Binding-site contacts:
Ligand atom C5 contacts residue TYR54 of chain 1.H at 3.7 Å (hydrophobic).
Ligand atom O6 contacts residue GLY104 of chain 1.H at 2.8 Å (h-bond).
Ligand atom C5 contacts residue ASN301 of chain 1.A at 3.6 Å.
Ligand atom C6 contacts residue ASP55 of chain 1.H at 3.2 Å.
Ligand atom C1 contacts residue GLY104 of chain 1.H at 3.6 Å.
Ligand atom C7 contacts residue VAL313 of chain 1.A at 3.8 Å (hydrophobic).
Ligand atom O5 contacts residue TYR54 of chain 1.H at 3.0 Å (h-bond).
Ligand atom O6 contacts residue THR58 of chain 1.H at 3.1 Å (h-bond).
Ligand atom O3 contacts residue THR74 of chain 1.H at 3.5 Å (h-bond).
Ligand atom C6 contacts residue THR72 of chain 1.H at 3.7 Å.
Ligand atom C7 contacts residue ASN301 of chain 1.A at 3.0 Å.
Ligand atom O5 contacts residue GLY104 of chain 1.H at 3.1 Å (h-bond).
Ligand atom C1 contacts residue ASN301 of chain 1.A at 1.4 Å.
Ligand atom O7 contacts residue ASP55 of chain 1.H at 2.5 Å (salt-bridge).
Ligand atom C4 contacts residue THR74 of chain 1.H at 3.4 Å.
Ligand atom O5 contacts residue ASN301 of chain 1.A at 2.3 Å (h-bond).
Ligand atom C2 contacts residue ASN301 of chain 1.A at 2.5 Å.
Ligand atom C6 contacts residue GLY56 of chain 1.H at 3.2 Å.
Ligand atom O4 contacts residue GLN57 of chain 1.H at 3.8 Å.
Ligand atom C3 contacts residue ASN301 of chain 1.A at 3.8 Å.
Ligand atom C6 contacts residue GLN57 of chain 1.H at 3.8 Å.
Ligand atom C5 contacts residue GLN57 of chain 1.H at 3.7 Å.
Ligand atom O2 contacts residue GLN57 of chain 1.H at 3.6 Å.
Ligand atom C1 contacts residue ASP55 of chain 1.H at 3.5 Å.
Ligand atom C6 contacts residue THR58 of chain 1.H at 3.2 Å.
Ligand atom O6 contacts residue TYR54 of chain 1.H at 3.0 Å (h-bond).
Ligand atom O6 contacts residue GLY56 of chain 1.H at 3.4 Å.
Ligand atom C6 contacts residue GLY104 of chain 1.H at 3.4 Å.
Ligand atom N2 contacts residue VAL313 of chain 1.A at 3.7 Å.
Ligand atom C8 contacts residue VAL313 of chain 1.A at 3.6 Å (hydrophobic).
Ligand atom C7 contacts residue ASP55 of chain 1.H at 3.7 Å.
Ligand atom O6 contacts residue THR72 of chain 1.H at 2.8 Å (h-bond).
Ligand atom O7 contacts residue ASN301 of chain 1.A at 2.8 Å (h-bond).
Ligand atom C5 contacts residue ASP55 of chain 1.H at 3.8 Å.
Ligand atom O4 contacts residue THR74 of chain 1.H at 2.6 Å (h-bond).
Ligand atom N2 contacts residue ASN301 of chain 1.A at 2.9 Å (h-bond).
Ligand atom C1 contacts residue TYR54 of chain 1.H at 3.8 Å (hydrophobic).
Ligand atom C6 contacts residue TYR54 of chain 1.H at 3.1 Å (hydrophobic).
Ligand atom C8 contacts residue SER61 of chain 1.A at 3.8 Å.
Ligand atom O5 contacts residue ASP55 of chain 1.H at 3.6 Å.

Sequence of chain 1.H:
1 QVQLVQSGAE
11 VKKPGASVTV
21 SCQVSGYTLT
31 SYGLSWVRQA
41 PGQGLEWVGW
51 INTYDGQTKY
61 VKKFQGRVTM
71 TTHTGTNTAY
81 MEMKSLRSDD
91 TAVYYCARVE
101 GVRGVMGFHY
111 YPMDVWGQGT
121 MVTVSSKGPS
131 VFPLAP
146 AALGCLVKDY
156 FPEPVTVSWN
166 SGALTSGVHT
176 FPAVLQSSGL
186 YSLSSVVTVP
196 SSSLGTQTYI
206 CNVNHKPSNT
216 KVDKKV

Sequence of chain 1.A:
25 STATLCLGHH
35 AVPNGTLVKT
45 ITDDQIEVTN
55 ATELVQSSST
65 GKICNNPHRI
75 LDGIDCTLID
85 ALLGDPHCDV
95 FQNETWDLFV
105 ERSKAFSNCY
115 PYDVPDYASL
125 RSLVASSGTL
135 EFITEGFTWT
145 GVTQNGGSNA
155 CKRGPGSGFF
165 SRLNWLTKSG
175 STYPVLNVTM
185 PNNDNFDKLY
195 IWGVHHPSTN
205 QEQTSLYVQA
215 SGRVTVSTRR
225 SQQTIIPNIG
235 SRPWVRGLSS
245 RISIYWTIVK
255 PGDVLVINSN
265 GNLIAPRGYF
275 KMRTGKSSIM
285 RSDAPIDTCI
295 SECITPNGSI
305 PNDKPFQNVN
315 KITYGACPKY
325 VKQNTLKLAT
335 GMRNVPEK

The protein below binds the small molecule below.
Small molecule (SMILES): CC(=O)N[C@H]1[C@H](O[C@H]2[C@H](O)[C@@H](NC(C)=O)CO[C@@H]2CO)O[C@H](CO)[C@@H](O[C@@H]2O[C@H](CO[C@H]3O[C@H](CO[C@H]4O[C@H](CO)[C@@H](O)[C@H](O)[C@@H]4O[C@H]4O[C@H](CO)[C@@H](O)[C@H](O)[C@@H]4O)[C@@H](O)[C@H](O[C@H]4O[C@H](CO)[C@@H](O)[C@H](O)[C@@H]4O)[C@@H]3O)[C@@H](O)[C@H](O[C@H]3O[C@H](CO)[C@@H](O)[C@H](O)[C@@H]3O)[C@@H]2O)[C@@H]1O

Sequence of chain 1.E:
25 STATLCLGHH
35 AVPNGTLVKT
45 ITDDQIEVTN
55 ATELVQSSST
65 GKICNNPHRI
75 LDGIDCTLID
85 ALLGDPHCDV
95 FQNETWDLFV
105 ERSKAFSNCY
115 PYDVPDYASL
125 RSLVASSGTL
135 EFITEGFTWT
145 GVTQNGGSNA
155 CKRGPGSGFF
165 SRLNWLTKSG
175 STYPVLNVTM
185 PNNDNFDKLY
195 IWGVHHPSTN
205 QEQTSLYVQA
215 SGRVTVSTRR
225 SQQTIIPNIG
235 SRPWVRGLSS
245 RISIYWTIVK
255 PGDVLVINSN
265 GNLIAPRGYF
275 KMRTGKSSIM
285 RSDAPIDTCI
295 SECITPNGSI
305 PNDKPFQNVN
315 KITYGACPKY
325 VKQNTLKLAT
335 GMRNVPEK

Sequence of chain 1.B:
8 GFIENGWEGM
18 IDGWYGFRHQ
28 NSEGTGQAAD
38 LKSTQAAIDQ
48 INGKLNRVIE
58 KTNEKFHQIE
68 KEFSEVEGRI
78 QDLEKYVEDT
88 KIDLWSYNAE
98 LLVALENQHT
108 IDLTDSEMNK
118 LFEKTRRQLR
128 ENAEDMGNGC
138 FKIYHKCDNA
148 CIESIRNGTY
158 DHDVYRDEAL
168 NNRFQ